Sequence of chain 1.B:
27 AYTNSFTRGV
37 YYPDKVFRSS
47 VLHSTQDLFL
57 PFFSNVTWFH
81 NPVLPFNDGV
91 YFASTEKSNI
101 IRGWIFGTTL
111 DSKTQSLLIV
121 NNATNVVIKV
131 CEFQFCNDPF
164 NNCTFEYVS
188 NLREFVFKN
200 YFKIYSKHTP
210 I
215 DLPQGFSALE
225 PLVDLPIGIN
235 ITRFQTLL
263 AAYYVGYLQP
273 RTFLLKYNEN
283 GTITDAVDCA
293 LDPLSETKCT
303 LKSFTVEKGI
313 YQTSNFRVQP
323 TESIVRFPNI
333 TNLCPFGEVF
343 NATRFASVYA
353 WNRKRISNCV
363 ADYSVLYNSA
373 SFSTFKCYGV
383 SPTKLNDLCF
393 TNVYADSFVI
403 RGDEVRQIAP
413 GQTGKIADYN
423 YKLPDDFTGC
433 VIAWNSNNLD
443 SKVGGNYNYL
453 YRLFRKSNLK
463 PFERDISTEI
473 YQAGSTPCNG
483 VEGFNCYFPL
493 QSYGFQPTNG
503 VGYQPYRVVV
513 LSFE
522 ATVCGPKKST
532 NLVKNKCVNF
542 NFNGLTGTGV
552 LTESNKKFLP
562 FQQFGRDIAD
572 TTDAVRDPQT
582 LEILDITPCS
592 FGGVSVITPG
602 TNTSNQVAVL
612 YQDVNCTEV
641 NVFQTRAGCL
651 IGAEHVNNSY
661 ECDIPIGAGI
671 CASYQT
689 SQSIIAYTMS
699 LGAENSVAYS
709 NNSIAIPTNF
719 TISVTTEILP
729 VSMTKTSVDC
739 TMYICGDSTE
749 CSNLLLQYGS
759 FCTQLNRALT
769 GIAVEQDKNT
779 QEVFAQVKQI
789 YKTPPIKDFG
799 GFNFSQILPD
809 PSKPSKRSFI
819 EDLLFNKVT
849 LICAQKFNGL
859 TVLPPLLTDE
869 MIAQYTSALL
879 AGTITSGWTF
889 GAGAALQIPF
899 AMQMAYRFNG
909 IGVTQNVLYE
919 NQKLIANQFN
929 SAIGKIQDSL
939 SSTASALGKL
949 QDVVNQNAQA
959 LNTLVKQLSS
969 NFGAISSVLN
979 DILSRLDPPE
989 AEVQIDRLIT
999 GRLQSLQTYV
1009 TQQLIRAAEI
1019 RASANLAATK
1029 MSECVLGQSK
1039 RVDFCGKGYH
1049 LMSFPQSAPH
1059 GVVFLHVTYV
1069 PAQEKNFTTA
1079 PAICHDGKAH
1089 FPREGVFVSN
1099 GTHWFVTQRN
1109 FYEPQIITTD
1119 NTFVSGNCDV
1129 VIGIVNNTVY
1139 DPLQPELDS

This protein binds this small molecule.
Small molecule (SMILES): CC(=O)N[C@@H]1[C@@H](O)[C@H](O)[C@@H](CO)O[C@H]1O

Binding-site contacts:
Ligand atom C7 contacts residue ASN603 of chain 1.B at 3.2 Å.
Ligand atom C8 contacts residue ASN603 of chain 1.B at 4.4 Å.
Ligand atom C4 contacts residue ASN603 of chain 1.B at 4.2 Å.
Ligand atom C2 contacts residue ASN603 of chain 1.B at 2.4 Å.
Ligand atom C3 contacts residue ASN603 of chain 1.B at 3.8 Å.
Ligand atom C1 contacts residue ASN603 of chain 1.B at 1.4 Å.
Ligand atom O5 contacts residue ASN603 of chain 1.B at 2.4 Å (h-bond).
Ligand atom O7 contacts residue ASN603 of chain 1.B at 3.3 Å (h-bond).
Ligand atom N2 contacts residue ASN603 of chain 1.B at 2.9 Å (h-bond).
Ligand atom C5 contacts residue ASN603 of chain 1.B at 3.7 Å.